Binding-site contacts:
Ligand atom O36 contacts residue GLN135 of chain 1.B at 3.4 Å (h-bond).
Ligand atom O17 contacts residue THR18 of chain 1.B at 3.6 Å (h-bond).
Ligand atom C25 contacts residue GLY40 of chain 1.B at 3.5 Å.
Ligand atom N27 contacts residue GLY40 of chain 1.B at 2.8 Å (h-bond).
Ligand atom N22 contacts residue ASP226 of chain 1.B at 2.9 Å (salt-bridge).
Ligand atom O24 contacts residue ASP38 of chain 1.B at 2.5 Å (salt-bridge).
Ligand atom O17 contacts residue TYR20 of chain 1.B at 3.1 Å (h-bond).
Ligand atom C19 contacts residue ASP38 of chain 1.B at 3.6 Å.
Ligand atom O39 contacts residue THR85 of chain 1.B at 2.7 Å (h-bond).
Ligand atom C20 contacts residue GLY228 of chain 1.B at 3.7 Å.
Ligand atom C9 contacts residue PHE124 of chain 1.B at 3.6 Å (hydrophobic).
Ligand atom C37 contacts residue ILE305 of chain 1.B at 3.7 Å (hydrophobic).
Ligand atom C34 contacts residue ARG82 of chain 1.B at 3.5 Å.
Ligand atom C30 contacts residue TYR83 of chain 1.B at 3.5 Å (hydrophobic).
Ligand atom O24 contacts residue SER41 of chain 1.B at 3.5 Å (h-bond).
Ligand atom C23 contacts residue ASP226 of chain 1.B at 3.5 Å.
Ligand atom C14 contacts residue SER230 of chain 1.B at 3.3 Å.
Ligand atom C38 contacts residue ILE305 of chain 1.B at 3.4 Å (hydrophobic).
Ligand atom O17 contacts residue GLN19 of chain 1.B at 3.4 Å.
Ligand atom N22 contacts residue GLY228 of chain 1.B at 2.6 Å (h-bond).
Ligand atom O28 contacts residue SER84 of chain 1.B at 3.1 Å (h-bond).
Ligand atom O24 contacts residue GLY40 of chain 1.B at 3.1 Å.
Ligand atom N33 contacts residue SER41 of chain 1.B at 3.5 Å.
Ligand atom C18 contacts residue TYR162 of chain 1.B at 3.6 Å (hydrophobic).
Ligand atom C14 contacts residue THR18 of chain 1.B at 3.1 Å.
Ligand atom C26 contacts residue GLY40 of chain 1.B at 3.5 Å.
Ligand atom C18 contacts residue TYR20 of chain 1.B at 3.2 Å (hydrophobic).
Ligand atom C20 contacts residue ASP38 of chain 1.B at 3.5 Å.
Ligand atom C4 contacts residue GLY228 of chain 1.B at 3.6 Å.
Ligand atom C16 contacts residue THR18 of chain 1.B at 3.5 Å.
Ligand atom C6 contacts residue THR85 of chain 1.B at 3.5 Å.
Ligand atom N33 contacts residue GLN135 of chain 1.B at 3.6 Å (h-bond).
Ligand atom C10 contacts residue ALA122 of chain 1.B at 3.7 Å (hydrophobic).
Ligand atom N22 contacts residue ASP38 of chain 1.B at 2.7 Å (salt-bridge).
Ligand atom C38 contacts residue LEU224 of chain 1.B at 3.3 Å (hydrophobic).
Ligand atom C1 contacts residue THR85 of chain 1.B at 3.5 Å.
Ligand atom C16 contacts residue ALA229 of chain 1.B at 3.6 Å (hydrophobic).
Ligand atom N33 contacts residue GLY40 of chain 1.B at 3.5 Å (h-bond).
Ligand atom C15 contacts residue GLY228 of chain 1.B at 3.3 Å.
Ligand atom C18 contacts residue THR227 of chain 1.B at 3.5 Å.

A small-molecule ligand and the protein it binds are described below.
Small molecule (SMILES): COCCCOc1ccccc1N1CCN(C[C@H](N)[C@@H](O)C[C@H](C(=O)NCC(C)(C)C(N)=O)C(C)C)CC1=O

Sequence of chain 1.B:
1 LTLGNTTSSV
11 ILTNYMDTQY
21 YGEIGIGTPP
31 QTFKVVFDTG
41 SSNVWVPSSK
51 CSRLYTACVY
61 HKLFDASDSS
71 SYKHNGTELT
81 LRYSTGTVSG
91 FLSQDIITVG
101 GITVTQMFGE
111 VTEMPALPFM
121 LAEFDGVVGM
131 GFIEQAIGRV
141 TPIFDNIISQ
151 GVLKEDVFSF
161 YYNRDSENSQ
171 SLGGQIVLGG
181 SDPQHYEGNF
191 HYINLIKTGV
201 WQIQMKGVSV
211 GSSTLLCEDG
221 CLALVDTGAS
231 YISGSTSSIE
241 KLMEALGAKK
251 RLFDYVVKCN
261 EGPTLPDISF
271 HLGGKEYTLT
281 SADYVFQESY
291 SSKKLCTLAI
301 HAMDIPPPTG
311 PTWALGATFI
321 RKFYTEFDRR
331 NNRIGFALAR